This small molecule binds to this protein.
Small molecule (SMILES): O=C(O)CCC(=O)NCCCCCCOC(=O)c1[nH]c2cc(Cl)ccc2c1-c1c(-c2ccc(F)cc2)ncn1Cc1ccc(Cl)cc1

Binding-site contacts:
Ligand atom C58 contacts residue ILE45 of chain 1.A at 3.8 Å (hydrophobic).
Ligand atom C11 contacts residue HIS80 of chain 1.A at 3.9 Å.
Ligand atom N49 contacts residue LEU38 of chain 1.A at 2.8 Å (h-bond).
Ligand atom CL1 contacts residue LEU41 of chain 1.A at 4.0 Å.
Ligand atom C40 contacts residue ILE45 of chain 1.A at 3.5 Å (hydrophobic).
Ligand atom CL1 contacts residue ILE45 of chain 1.A at 3.7 Å.
Ligand atom CL2 contacts residue HIS80 of chain 1.A at 3.8 Å.
Ligand atom C39 contacts residue MET46 of chain 1.A at 4.0 Å (hydrophobic).
Ligand atom C39 contacts residue GLY42 of chain 1.A at 3.6 Å.
Ligand atom C48 contacts residue LEU38 of chain 1.A at 4.0 Å (hydrophobic).
Ligand atom CL1 contacts residue ILE83 of chain 1.A at 3.9 Å.
Ligand atom C41 contacts residue GLN56 of chain 1.A at 3.6 Å.
Ligand atom F contacts residue MET46 of chain 1.A at 3.8 Å.
Ligand atom C42 contacts residue VAL77 of chain 1.A at 3.8 Å (hydrophobic).
Ligand atom CL2 contacts residue LEU38 of chain 1.A at 3.9 Å.
Ligand atom C46 contacts residue LEU38 of chain 1.A at 3.4 Å (hydrophobic).
Ligand atom C46 contacts residue GLY42 of chain 1.A at 3.6 Å.
Ligand atom C57 contacts residue ILE45 of chain 1.A at 3.6 Å (hydrophobic).
Ligand atom C58 contacts residue VAL77 of chain 1.A at 4.0 Å (hydrophobic).
Ligand atom O2 contacts residue LEU38 of chain 1.A at 4.0 Å.
Ligand atom CL1 contacts residue PHE70 of chain 1.A at 3.8 Å.
Ligand atom N49 contacts residue GLY42 of chain 1.A at 3.3 Å.
Ligand atom C11 contacts residue VAL77 of chain 1.A at 3.4 Å (hydrophobic).
Ligand atom C9 contacts residue HIS80 of chain 1.A at 4.0 Å.
Ligand atom N16 contacts residue VAL77 of chain 1.A at 3.9 Å.
Ligand atom C48 contacts residue GLY42 of chain 1.A at 3.8 Å.
Ligand atom C10 contacts residue VAL77 of chain 1.A at 3.2 Å (hydrophobic).
Ligand atom O2 contacts residue PHE39 of chain 1.A at 3.8 Å.
Ligand atom CL2 contacts residue ILE83 of chain 1.A at 3.7 Å.
Ligand atom F contacts residue TYR51 of chain 1.A at 3.1 Å.
Ligand atom F contacts residue ILE45 of chain 1.A at 3.1 Å.
Ligand atom C10 contacts residue ILE83 of chain 1.A at 3.9 Å (hydrophobic).
Ligand atom C56 contacts residue LEU38 of chain 1.A at 3.5 Å (hydrophobic).
Ligand atom C39 contacts residue ILE45 of chain 1.A at 3.8 Å (hydrophobic).
Ligand atom CL2 contacts residue TYR84 of chain 1.A at 3.9 Å.
Ligand atom C8 contacts residue LEU38 of chain 1.A at 3.8 Å (hydrophobic).
Ligand atom C56 contacts residue LEU41 of chain 1.A at 3.9 Å (hydrophobic).
Ligand atom C56 contacts residue GLY42 of chain 1.A at 3.6 Å.
Ligand atom C10 contacts residue HIS80 of chain 1.A at 3.5 Å.
Ligand atom C59 contacts residue VAL77 of chain 1.A at 3.6 Å (hydrophobic).

Sequence of chain 1.A:
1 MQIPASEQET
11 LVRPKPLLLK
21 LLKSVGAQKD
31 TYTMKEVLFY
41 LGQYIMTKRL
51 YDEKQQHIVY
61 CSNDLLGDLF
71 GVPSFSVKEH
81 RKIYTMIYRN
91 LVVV